This protein binds this small molecule.
Small molecule (SMILES): CC(=O)N[C@H]1[C@H](O[C@H]2[C@H](O)[C@@H](NC(C)=O)CO[C@@H]2CO)O[C@H](CO)[C@@H](O[C@@H]2O[C@H](CO)[C@@H](O)[C@H](O[C@H]3O[C@H](CO)[C@@H](O)[C@H](O)[C@@H]3O)[C@@H]2O)[C@@H]1O

Binding-site contacts:
Ligand atom O7 contacts residue ASN178 of chain 1.B at 3.0 Å (h-bond).
Ligand atom N2 contacts residue SER180 of chain 1.B at 2.8 Å (h-bond).
Ligand atom C5 contacts residue GLN181 of chain 1.B at 3.6 Å.
Ligand atom C2 contacts residue SER180 of chain 1.B at 3.5 Å.
Ligand atom C8 contacts residue ASN178 of chain 1.B at 4.2 Å.
Ligand atom C1 contacts residue ASN178 of chain 1.B at 1.4 Å.
Ligand atom C8 contacts residue SER180 of chain 1.B at 3.9 Å.
Ligand atom O5 contacts residue ASN178 of chain 1.B at 2.4 Å (h-bond).
Ligand atom C3 contacts residue SER180 of chain 1.B at 3.7 Å.
Ligand atom C7 contacts residue SER180 of chain 1.B at 3.7 Å.
Ligand atom C4 contacts residue GLN181 of chain 1.B at 4.4 Å.
Ligand atom C5 contacts residue ASN178 of chain 1.B at 3.7 Å.
Ligand atom C4 contacts residue ASN178 of chain 1.B at 4.2 Å.
Ligand atom C1 contacts residue SER180 of chain 1.B at 3.4 Å.
Ligand atom O6 contacts residue GLN181 of chain 1.B at 3.7 Å.
Ligand atom C8 contacts residue GLN181 of chain 1.B at 3.9 Å.
Ligand atom C8 contacts residue TYR179 of chain 1.B at 3.4 Å (hydrophobic).
Ligand atom C6 contacts residue GLN181 of chain 1.B at 4.1 Å.
Ligand atom O5 contacts residue GLN181 of chain 1.B at 3.8 Å.
Ligand atom C2 contacts residue ASN178 of chain 1.B at 2.4 Å.
Ligand atom O4 contacts residue GLN181 of chain 1.B at 4.1 Å.
Ligand atom C3 contacts residue ASN178 of chain 1.B at 3.8 Å.
Ligand atom C7 contacts residue ASN178 of chain 1.B at 3.0 Å.
Ligand atom O7 contacts residue GLN181 of chain 1.B at 3.3 Å (h-bond).
Ligand atom C7 contacts residue GLN181 of chain 1.B at 3.8 Å.
Ligand atom C1 contacts residue GLN181 of chain 1.B at 3.9 Å.
Ligand atom N2 contacts residue ASN178 of chain 1.B at 2.8 Å (h-bond).

Sequence of chain 1.B:
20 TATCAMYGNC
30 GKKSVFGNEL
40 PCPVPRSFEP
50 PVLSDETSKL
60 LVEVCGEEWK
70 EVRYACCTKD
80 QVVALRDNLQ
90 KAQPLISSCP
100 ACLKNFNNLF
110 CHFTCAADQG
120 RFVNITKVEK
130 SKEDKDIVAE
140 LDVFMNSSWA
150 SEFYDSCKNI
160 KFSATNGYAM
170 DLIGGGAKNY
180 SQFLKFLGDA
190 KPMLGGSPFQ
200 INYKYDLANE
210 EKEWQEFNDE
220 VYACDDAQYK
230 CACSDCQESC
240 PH